Sequence of chain 1.Y:
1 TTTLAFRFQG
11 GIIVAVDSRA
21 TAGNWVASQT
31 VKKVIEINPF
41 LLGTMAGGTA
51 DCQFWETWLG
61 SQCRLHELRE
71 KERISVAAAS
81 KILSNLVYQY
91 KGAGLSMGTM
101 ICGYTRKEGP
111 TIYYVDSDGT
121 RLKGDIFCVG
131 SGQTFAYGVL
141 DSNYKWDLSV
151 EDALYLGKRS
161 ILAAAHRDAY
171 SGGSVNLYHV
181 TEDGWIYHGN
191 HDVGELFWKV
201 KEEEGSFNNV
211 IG

The protein below binds the small molecule below.
Small molecule (SMILES): CC(C)C[C@H](NC(=O)[C@H](Cc1ccccc1)NC(=O)c1cnccn1)B(O)O

Binding-site contacts:
Ligand atom C24 contacts residue ALA46 of chain 1.Y at 3.8 Å (hydrophobic).
Ligand atom C18 contacts residue GLY47 of chain 1.Y at 3.9 Å.
Ligand atom O27 contacts residue THR1 of chain 1.Y at 2.4 Å (h-bond).
Ligand atom C24 contacts residue THR49 of chain 1.Y at 3.8 Å.
Ligand atom C2 contacts residue THR21 of chain 1.Y at 3.9 Å.
Ligand atom C10 contacts residue GLY47 of chain 1.Y at 3.7 Å.
Ligand atom C23 contacts residue GLY47 of chain 1.Y at 3.7 Å.
Ligand atom C21 contacts residue THR1 of chain 1.Y at 2.4 Å.
Ligand atom C6 contacts residue ASP126 of chain 1.Z at 3.5 Å.
Ligand atom C6 contacts residue THR49 of chain 1.Y at 3.9 Å.
Ligand atom N9 contacts residue THR21 of chain 1.Y at 2.9 Å (h-bond).
Ligand atom O8 contacts residue GLY47 of chain 1.Y at 3.8 Å.
Ligand atom O19 contacts residue ALA20 of chain 1.Y at 3.4 Å.
Ligand atom C22 contacts residue THR1 of chain 1.Y at 2.6 Å.
Ligand atom N20 contacts residue THR1 of chain 1.Y at 3.7 Å.
Ligand atom N1 contacts residue ASP126 of chain 1.Z at 3.8 Å.
Ligand atom B26 contacts residue LYS33 of chain 1.Y at 3.9 Å.
Ligand atom C3 contacts residue THR21 of chain 1.Y at 3.1 Å.
Ligand atom C17 contacts residue THR21 of chain 1.Y at 3.6 Å.
Ligand atom O28 contacts residue THR1 of chain 1.Y at 2.3 Å (h-bond).
Ligand atom C23 contacts residue THR49 of chain 1.Y at 3.7 Å.
Ligand atom O19 contacts residue THR21 of chain 1.Y at 2.9 Å (h-bond).
Ligand atom C2 contacts residue THR49 of chain 1.Y at 3.6 Å.
Ligand atom N20 contacts residue GLY47 of chain 1.Y at 3.1 Å (h-bond).
Ligand atom C13 contacts residue GLY47 of chain 1.Y at 3.9 Å.
Ligand atom C11 contacts residue THR21 of chain 1.Y at 3.3 Å.
Ligand atom N1 contacts residue THR49 of chain 1.Y at 3.0 Å (h-bond).
Ligand atom O8 contacts residue THR49 of chain 1.Y at 3.1 Å (h-bond).
Ligand atom C21 contacts residue LYS33 of chain 1.Y at 3.8 Å.
Ligand atom C24 contacts residue MET45 of chain 1.Y at 3.9 Å (hydrophobic).
Ligand atom O27 contacts residue GLY47 of chain 1.Y at 3.2 Å (h-bond).
Ligand atom C25 contacts residue VAL31 of chain 1.Y at 3.8 Å (hydrophobic).
Ligand atom C24 contacts residue GLY47 of chain 1.Y at 3.5 Å.
Ligand atom C7 contacts residue THR21 of chain 1.Y at 3.9 Å.
Ligand atom C22 contacts residue LYS33 of chain 1.Y at 3.6 Å.
Ligand atom C25 contacts residue THR49 of chain 1.Y at 3.5 Å.
Ligand atom B26 contacts residue THR1 of chain 1.Y at 1.4 Å.
Ligand atom O28 contacts residue TYR170 of chain 1.Y at 3.9 Å.
Ligand atom C10 contacts residue THR21 of chain 1.Y at 3.6 Å.
Ligand atom C7 contacts residue THR49 of chain 1.Y at 3.5 Å.

Sequence of chain 1.Z:
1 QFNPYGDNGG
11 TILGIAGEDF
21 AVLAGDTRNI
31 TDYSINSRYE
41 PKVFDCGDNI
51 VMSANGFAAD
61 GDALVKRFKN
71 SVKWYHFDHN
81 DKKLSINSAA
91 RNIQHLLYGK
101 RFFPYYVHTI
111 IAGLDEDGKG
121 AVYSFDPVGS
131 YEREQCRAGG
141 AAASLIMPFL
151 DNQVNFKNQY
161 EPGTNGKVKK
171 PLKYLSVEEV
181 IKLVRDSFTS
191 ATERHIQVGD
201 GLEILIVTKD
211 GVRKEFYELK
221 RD